A protein and the small-molecule ligand that binds it are described below.
Small molecule (SMILES): N[C@H](Cc1ccccc1)C(=O)N1CCC[C@H]1C(=O)NCc1cc(Cl)ccc1Cl

Sequence of chain 1.A:
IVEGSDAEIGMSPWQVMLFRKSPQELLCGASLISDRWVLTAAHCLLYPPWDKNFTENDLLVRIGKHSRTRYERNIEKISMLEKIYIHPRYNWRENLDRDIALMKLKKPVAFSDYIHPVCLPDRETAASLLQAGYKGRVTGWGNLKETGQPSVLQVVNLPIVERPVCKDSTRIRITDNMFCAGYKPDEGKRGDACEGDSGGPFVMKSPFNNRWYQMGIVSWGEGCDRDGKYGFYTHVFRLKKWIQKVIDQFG

Binding-site contacts:
Ligand atom CL1 contacts residue TRP227 of chain 1.A at 3.3 Å.
Ligand atom CL1 contacts residue GLY238 of chain 1.A at 3.7 Å.
Ligand atom C13 contacts residue GLY228 of chain 1.A at 3.5 Å.
Ligand atom C9 contacts residue SER226 of chain 1.A at 3.6 Å.
Ligand atom C17 contacts residue TRP227 of chain 1.A at 3.6 Å (hydrophobic).
Ligand atom CL contacts residue CYS201 of chain 1.A at 3.8 Å.
Ligand atom C3 contacts residue VAL225 of chain 1.A at 3.6 Å (hydrophobic).
Ligand atom C20 contacts residue TYR47 of chain 1.A at 3.6 Å (hydrophobic).
Ligand atom N2 contacts residue SER226 of chain 1.A at 2.9 Å (h-bond).
Ligand atom C6 contacts residue GLY230 of chain 1.A at 3.6 Å.
Ligand atom C4 contacts residue GLY228 of chain 1.A at 3.7 Å.
Ligand atom O1 contacts residue GLY228 of chain 1.A at 2.9 Å (h-bond).
Ligand atom C3 contacts residue GLY228 of chain 1.A at 3.8 Å.
Ligand atom CL1 contacts residue PHE239 of chain 1.A at 3.5 Å.
Ligand atom C14 contacts residue GLY228 of chain 1.A at 3.8 Å.
Ligand atom CL1 contacts residue VAL225 of chain 1.A at 3.7 Å.
Ligand atom C17 contacts residue ILE179 of chain 1.A at 3.8 Å (hydrophobic).
Ligand atom N3 contacts residue GLY228 of chain 1.A at 2.7 Å (h-bond).
Ligand atom C5 contacts residue ALA200 of chain 1.A at 3.6 Å (hydrophobic).
Ligand atom N2 contacts residue SER205 of chain 1.A at 3.4 Å (h-bond).
Ligand atom C8 contacts residue TRP50 of chain 1.A at 3.7 Å (hydrophobic).
Ligand atom C11 contacts residue TRP50 of chain 1.A at 3.7 Å (hydrophobic).
Ligand atom C11 contacts residue TYR47 of chain 1.A at 3.6 Å (hydrophobic).
Ligand atom C5 contacts residue ASP199 of chain 1.A at 3.7 Å.
Ligand atom C4 contacts residue ALA200 of chain 1.A at 3.8 Å (hydrophobic).
Ligand atom CL contacts residue GLU202 of chain 1.A at 3.6 Å.
Ligand atom C12 contacts residue GLY228 of chain 1.A at 3.6 Å.
Ligand atom C6 contacts residue ALA200 of chain 1.A at 3.5 Å (hydrophobic).
Ligand atom C2 contacts residue SER226 of chain 1.A at 3.7 Å.
Ligand atom C10 contacts residue HIS43 of chain 1.A at 3.5 Å.
Ligand atom C15 contacts residue GLU94 of chain 1.A at 3.4 Å.
Ligand atom C4 contacts residue TRP227 of chain 1.A at 3.5 Å (hydrophobic).
Ligand atom C3 contacts residue TRP227 of chain 1.A at 3.5 Å (hydrophobic).
Ligand atom C2 contacts residue SER205 of chain 1.A at 3.1 Å.
Ligand atom C5 contacts residue GLY228 of chain 1.A at 3.7 Å.
Ligand atom C3 contacts residue SER226 of chain 1.A at 3.7 Å.
Ligand atom C7 contacts residue SER226 of chain 1.A at 3.7 Å.
Ligand atom N2 contacts residue TRP227 of chain 1.A at 3.7 Å.
Ligand atom O1 contacts residue TRP227 of chain 1.A at 3.2 Å.
Ligand atom C16 contacts residue ASN95 of chain 1.A at 3.8 Å.